This small molecule binds to this protein.
Small molecule (SMILES): CC(=O)N[C@H]1[C@H](O[C@H]2[C@H](O)[C@@H](NC(C)=O)CO[C@@H]2CO)O[C@H](CO)[C@@H](O)[C@@H]1O

Sequence of chain 1.A:
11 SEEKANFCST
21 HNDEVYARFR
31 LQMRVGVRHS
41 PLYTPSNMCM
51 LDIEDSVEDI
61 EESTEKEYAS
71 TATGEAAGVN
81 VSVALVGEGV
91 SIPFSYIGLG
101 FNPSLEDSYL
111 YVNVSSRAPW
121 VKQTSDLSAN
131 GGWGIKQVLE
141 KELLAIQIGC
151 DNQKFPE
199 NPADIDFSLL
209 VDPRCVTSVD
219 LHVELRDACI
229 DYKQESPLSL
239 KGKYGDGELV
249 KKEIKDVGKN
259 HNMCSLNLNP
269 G

Binding-site contacts:
Ligand atom C8 contacts residue GLN147 of chain 1.A at 3.5 Å.
Ligand atom C6 contacts residue ASN152 of chain 1.A at 4.3 Å.
Ligand atom O6 contacts residue ASN80 of chain 1.A at 4.4 Å.
Ligand atom O7 contacts residue SER82 of chain 1.A at 4.4 Å.
Ligand atom C5 contacts residue ASP151 of chain 1.A at 3.8 Å.
Ligand atom C1 contacts residue ASN80 of chain 1.A at 1.4 Å.
Ligand atom N2 contacts residue ASN80 of chain 1.A at 3.1 Å (h-bond).
Ligand atom O6 contacts residue ASP151 of chain 1.A at 4.5 Å.
Ligand atom C5 contacts residue ASN80 of chain 1.A at 3.6 Å.
Ligand atom O5 contacts residue ASP151 of chain 1.A at 3.0 Å.
Ligand atom C7 contacts residue ASN80 of chain 1.A at 3.3 Å.
Ligand atom C1 contacts residue ASP151 of chain 1.A at 3.2 Å.
Ligand atom C8 contacts residue ASN80 of chain 1.A at 3.5 Å.
Ligand atom C8 contacts residue GLY149 of chain 1.A at 3.9 Å.
Ligand atom C6 contacts residue ASP151 of chain 1.A at 4.1 Å.
Ligand atom C8 contacts residue SER82 of chain 1.A at 4.0 Å.
Ligand atom N2 contacts residue GLY149 of chain 1.A at 4.4 Å.
Ligand atom O3 contacts residue GLN147 of chain 1.A at 4.1 Å.
Ligand atom C8 contacts residue ILE148 of chain 1.A at 3.9 Å (hydrophobic).
Ligand atom C3 contacts residue ASN80 of chain 1.A at 3.9 Å.
Ligand atom O5 contacts residue ASN80 of chain 1.A at 2.3 Å (h-bond).
Ligand atom C2 contacts residue ASN80 of chain 1.A at 2.6 Å.
Ligand atom C7 contacts residue GLN147 of chain 1.A at 4.0 Å.
Ligand atom O7 contacts residue ASN80 of chain 1.A at 3.2 Å (h-bond).
Ligand atom N2 contacts residue GLN147 of chain 1.A at 3.9 Å.
Ligand atom C4 contacts residue ASN80 of chain 1.A at 4.3 Å.